Sequence of chain 1.C:
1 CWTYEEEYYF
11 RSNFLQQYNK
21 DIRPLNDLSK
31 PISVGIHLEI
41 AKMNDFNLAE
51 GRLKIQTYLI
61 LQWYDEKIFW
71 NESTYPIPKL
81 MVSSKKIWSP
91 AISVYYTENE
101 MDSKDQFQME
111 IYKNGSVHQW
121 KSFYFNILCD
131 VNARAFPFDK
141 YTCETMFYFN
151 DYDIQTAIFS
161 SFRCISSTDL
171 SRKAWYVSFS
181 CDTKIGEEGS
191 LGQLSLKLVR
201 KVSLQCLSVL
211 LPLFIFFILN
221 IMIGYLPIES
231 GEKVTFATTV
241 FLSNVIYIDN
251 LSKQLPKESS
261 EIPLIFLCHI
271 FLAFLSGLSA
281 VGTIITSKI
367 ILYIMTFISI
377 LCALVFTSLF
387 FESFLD

Binding-site contacts:
Ligand atom C17 contacts residue GLU98 of chain 1.C at 3.9 Å.
Ligand atom C11 contacts residue ILE165 of chain 1.D at 3.4 Å (hydrophobic).
Ligand atom C7 contacts residue GLU39 of chain 1.D at 3.6 Å.
Ligand atom N6 contacts residue GLU39 of chain 1.D at 3.0 Å (salt-bridge).
Ligand atom C22 contacts residue TRP120 of chain 1.D at 3.6 Å (hydrophobic).
Ligand atom C21 contacts residue TYR58 of chain 1.D at 3.3 Å (hydrophobic).
Ligand atom C9 contacts residue GLU39 of chain 1.D at 4.0 Å.
Ligand atom C10 contacts residue ILE165 of chain 1.D at 4.2 Å (hydrophobic).
Ligand atom C21 contacts residue PHE107 of chain 1.D at 3.6 Å (hydrophobic).
Ligand atom C9 contacts residue ILE60 of chain 1.D at 3.6 Å (hydrophobic).
Ligand atom C20 contacts residue TYR58 of chain 1.D at 3.6 Å (hydrophobic).
Ligand atom C23 contacts residue LEU59 of chain 1.D at 3.9 Å (hydrophobic).
Ligand atom C22 contacts residue TYR58 of chain 1.D at 3.6 Å (hydrophobic).
Ligand atom C17 contacts residue TYR95 of chain 1.C at 3.3 Å (hydrophobic).
Ligand atom C4 contacts residue TYR58 of chain 1.D at 3.8 Å (hydrophobic).
Ligand atom C12 contacts residue ILE165 of chain 1.D at 3.2 Å (hydrophobic).
Ligand atom C18 contacts residue TRP120 of chain 1.D at 4.0 Å (hydrophobic).
Ligand atom C19 contacts residue TYR58 of chain 1.D at 4.1 Å (hydrophobic).
Ligand atom C23 contacts residue TYR58 of chain 1.D at 4.2 Å (hydrophobic).
Ligand atom C23 contacts residue TRP120 of chain 1.D at 3.2 Å (hydrophobic).
Ligand atom C16 contacts residue TYR58 of chain 1.D at 3.6 Å (hydrophobic).
Ligand atom C4 contacts residue GLU39 of chain 1.D at 3.5 Å.
Ligand atom C8 contacts residue ILE60 of chain 1.D at 3.5 Å (hydrophobic).
Ligand atom C19 contacts residue TRP120 of chain 1.D at 3.8 Å (hydrophobic).
Ligand atom C17 contacts residue TYR148 of chain 1.C at 4.1 Å (hydrophobic).
Ligand atom C20 contacts residue TYR148 of chain 1.C at 3.9 Å (hydrophobic).
Ligand atom C11 contacts residue HIS37 of chain 1.D at 3.4 Å.
Ligand atom C8 contacts residue GLU39 of chain 1.D at 3.9 Å.
Ligand atom C10 contacts residue ILE60 of chain 1.D at 3.4 Å (hydrophobic).
Ligand atom C22 contacts residue LYS121 of chain 1.D at 3.3 Å.
Ligand atom C10 contacts residue HIS37 of chain 1.D at 4.0 Å.
Ligand atom C24 contacts residue TRP120 of chain 1.D at 3.4 Å (hydrophobic).
Ligand atom C23 contacts residue LYS121 of chain 1.D at 3.8 Å.
Ligand atom C22 contacts residue PHE107 of chain 1.D at 4.2 Å (hydrophobic).
Ligand atom C11 contacts residue ILE60 of chain 1.D at 4.1 Å (hydrophobic).
Ligand atom C13 contacts residue ILE165 of chain 1.D at 3.8 Å (hydrophobic).
Ligand atom C20 contacts residue TRP120 of chain 1.D at 4.0 Å (hydrophobic).
Ligand atom C9 contacts residue TYR58 of chain 1.D at 3.5 Å (hydrophobic).
Ligand atom C5 contacts residue GLU39 of chain 1.D at 3.8 Å.
Ligand atom C17 contacts residue TYR58 of chain 1.D at 4.2 Å (hydrophobic).

A small-molecule ligand and the protein it binds are described below.
Small molecule (SMILES): CC[N+](CC)(CC(=O)Nc1c(C)cccc1C)Cc1ccccc1

Sequence of chain 1.D:
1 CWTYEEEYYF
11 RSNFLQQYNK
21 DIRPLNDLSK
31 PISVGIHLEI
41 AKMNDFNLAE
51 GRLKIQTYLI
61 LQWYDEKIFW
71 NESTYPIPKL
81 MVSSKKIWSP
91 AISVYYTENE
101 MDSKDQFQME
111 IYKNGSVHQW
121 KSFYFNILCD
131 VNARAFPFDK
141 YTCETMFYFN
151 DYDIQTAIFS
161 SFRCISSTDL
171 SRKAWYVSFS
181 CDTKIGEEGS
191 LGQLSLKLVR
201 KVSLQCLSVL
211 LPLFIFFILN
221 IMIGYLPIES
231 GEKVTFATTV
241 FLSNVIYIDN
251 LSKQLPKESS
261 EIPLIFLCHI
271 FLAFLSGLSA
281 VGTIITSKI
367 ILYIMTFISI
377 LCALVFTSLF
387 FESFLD